Sequence of chain 1.G:
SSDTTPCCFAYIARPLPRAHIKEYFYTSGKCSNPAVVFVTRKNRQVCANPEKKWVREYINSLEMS

Binding-site contacts:
Ligand atom O2 contacts residue PHE25 of chain 1.G at 4.0 Å.
Ligand atom C3 contacts residue PHE25 of chain 1.G at 4.0 Å (hydrophobic).
Ligand atom O5 contacts residue GLU23 of chain 1.G at 4.5 Å.
Ligand atom C2 contacts residue PHE25 of chain 1.G at 4.4 Å (hydrophobic).
Ligand atom O6 contacts residue VAL39 of chain 1.G at 4.5 Å.
Ligand atom C1 contacts residue PHE25 of chain 1.G at 3.8 Å (hydrophobic).
Ligand atom O3 contacts residue PRO6 of chain 1.G at 4.0 Å.
Ligand atom O4 contacts residue GLN45 of chain 1.G at 3.8 Å.
Ligand atom O5 contacts residue PHE25 of chain 1.G at 4.1 Å.
Ligand atom O2 contacts residue PRO6 of chain 1.G at 4.3 Å.
Ligand atom O4 contacts residue PHE25 of chain 1.G at 4.4 Å.
Ligand atom C6 contacts residue GLU23 of chain 1.G at 3.7 Å.
Ligand atom O6 contacts residue GLN45 of chain 1.G at 3.6 Å.
Ligand atom C5 contacts residue PHE25 of chain 1.G at 3.8 Å (hydrophobic).
Ligand atom O1 contacts residue PHE25 of chain 1.G at 4.3 Å.
Ligand atom C4 contacts residue PHE25 of chain 1.G at 4.4 Å (hydrophobic).
Ligand atom C3 contacts residue PRO6 of chain 1.G at 4.4 Å (hydrophobic).
Ligand atom C5 contacts residue GLU23 of chain 1.G at 4.4 Å.
Ligand atom O6 contacts residue GLU23 of chain 1.G at 3.9 Å.

A protein and the small-molecule ligand that binds it are described below.
Small molecule (SMILES): OC[C@H]1O[C@@H](O)[C@H](O)[C@@H](O)[C@@H]1O